This small molecule binds to this protein.
Small molecule (SMILES): COc1ccc2c(c1)c(CC(=O)O)c(C)n2C(=O)c1ccc(Cl)cc1

Binding-site contacts:
Ligand atom C11 contacts residue ILE159 of chain 2.B at 3.9 Å (hydrophobic).
Ligand atom C4 contacts residue ILE177 of chain 2.B at 4.1 Å (hydrophobic).
Ligand atom C7 contacts residue ACT1 of chain 2.H at 4.0 Å.
Ligand atom C contacts residue CYS23 of chain 2.B at 4.0 Å (hydrophobic).
Ligand atom C11 contacts residue THR22 of chain 2.B at 3.0 Å.
Ligand atom C14 contacts residue TYR164 of chain 2.B at 3.2 Å (hydrophobic).
Ligand atom C6 contacts residue TYR20 of chain 2.B at 3.9 Å (hydrophobic).
Ligand atom N contacts residue ACT1 of chain 2.H at 3.9 Å.
Ligand atom C14 contacts residue ILE177 of chain 2.B at 3.5 Å (hydrophobic).
Ligand atom C11 contacts residue VAL256 of chain 2.B at 3.4 Å (hydrophobic).
Ligand atom C4 contacts residue THR22 of chain 2.B at 3.5 Å.
Ligand atom C13 contacts residue ILE177 of chain 2.B at 4.0 Å (hydrophobic).
Ligand atom C14 contacts residue VAL163 of chain 2.B at 3.6 Å (hydrophobic).
Ligand atom O2 contacts residue CYS23 of chain 2.B at 2.9 Å (h-bond).
Ligand atom C5 contacts residue THR22 of chain 2.B at 3.6 Å.
Ligand atom CL contacts residue LEU260 of chain 2.B at 3.3 Å.
Ligand atom C12 contacts residue THR22 of chain 2.B at 3.5 Å.
Ligand atom C9 contacts residue PRO24 of chain 2.B at 3.6 Å (hydrophobic).
Ligand atom CL contacts residue TYR176 of chain 2.B at 3.3 Å.
Ligand atom C15 contacts residue TYR164 of chain 2.B at 3.4 Å (hydrophobic).
Ligand atom C12 contacts residue VAL256 of chain 2.B at 3.7 Å (hydrophobic).
Ligand atom C5 contacts residue ILE177 of chain 2.B at 4.0 Å (hydrophobic).
Ligand atom N contacts residue PRO24 of chain 2.B at 3.7 Å.
Ligand atom C10 contacts residue THR22 of chain 2.B at 3.9 Å.
Ligand atom C8 contacts residue ACT1 of chain 2.H at 3.8 Å.
Ligand atom C3 contacts residue TYR20 of chain 2.B at 4.0 Å (hydrophobic).
Ligand atom C15 contacts residue ILE177 of chain 2.B at 4.0 Å (hydrophobic).
Ligand atom CL contacts residue SER173 of chain 2.B at 3.5 Å.
Ligand atom O1 contacts residue PRO24 of chain 2.B at 3.3 Å.
Ligand atom C6 contacts residue PRO47 of chain 2.B at 3.6 Å (hydrophobic).
Ligand atom C2 contacts residue TYR20 of chain 2.B at 4.1 Å (hydrophobic).
Ligand atom O1 contacts residue ILE159 of chain 2.B at 3.5 Å.
Ligand atom C18 contacts residue CYS23 of chain 2.B at 3.9 Å (hydrophobic).
Ligand atom O2 contacts residue PHE25 of chain 2.B at 3.2 Å.
Ligand atom C10 contacts residue ILE159 of chain 2.B at 4.0 Å (hydrophobic).
Ligand atom C1 contacts residue CYS23 of chain 2.B at 4.1 Å (hydrophobic).
Ligand atom C1 contacts residue ACT1 of chain 2.H at 4.0 Å.
Ligand atom O contacts residue TYR20 of chain 2.B at 3.5 Å.
Ligand atom C13 contacts residue VAL163 of chain 2.B at 4.0 Å (hydrophobic).
Ligand atom C8 contacts residue PRO24 of chain 2.B at 3.8 Å (hydrophobic).

Sequence of chain 2.B:
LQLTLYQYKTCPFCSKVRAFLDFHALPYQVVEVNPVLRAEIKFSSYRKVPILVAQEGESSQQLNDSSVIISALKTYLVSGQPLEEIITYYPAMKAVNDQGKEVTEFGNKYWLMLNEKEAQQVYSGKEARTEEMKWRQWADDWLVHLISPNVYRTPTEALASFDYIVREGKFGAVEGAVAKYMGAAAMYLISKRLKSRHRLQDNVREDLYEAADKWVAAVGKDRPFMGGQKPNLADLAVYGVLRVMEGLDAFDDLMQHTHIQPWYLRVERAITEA